The protein below binds the small molecule below.
Small molecule (SMILES): CC(=O)N[C@@H]1[C@@H](O)[C@H](O)[C@@H](CO)O[C@H]1O

Sequence of chain 48.D:
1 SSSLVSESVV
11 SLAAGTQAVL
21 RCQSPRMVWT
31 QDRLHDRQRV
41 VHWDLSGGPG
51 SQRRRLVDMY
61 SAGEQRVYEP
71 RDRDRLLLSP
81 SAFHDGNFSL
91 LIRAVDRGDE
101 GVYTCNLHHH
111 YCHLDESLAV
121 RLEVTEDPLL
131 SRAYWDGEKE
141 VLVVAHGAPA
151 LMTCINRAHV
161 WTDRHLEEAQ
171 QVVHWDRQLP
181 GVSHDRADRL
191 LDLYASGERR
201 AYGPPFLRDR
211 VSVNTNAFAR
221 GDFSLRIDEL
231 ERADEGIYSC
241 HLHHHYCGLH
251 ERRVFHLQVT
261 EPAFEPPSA

Binding-site contacts:
Ligand atom C2 contacts residue ASN87 of chain 48.D at 2.4 Å.
Ligand atom C5 contacts residue SER89 of chain 48.D at 3.3 Å.
Ligand atom O6 contacts residue LEU91 of chain 48.D at 4.0 Å.
Ligand atom C3 contacts residue LEU151 of chain 48.D at 4.2 Å (hydrophobic).
Ligand atom C6 contacts residue LEU91 of chain 48.D at 4.2 Å (hydrophobic).
Ligand atom C7 contacts residue ASN87 of chain 48.D at 3.8 Å.
Ligand atom O6 contacts residue SER89 of chain 48.D at 2.8 Å (h-bond).
Ligand atom C1 contacts residue SER89 of chain 48.D at 3.3 Å.
Ligand atom C3 contacts residue ASN87 of chain 48.D at 3.8 Å.
Ligand atom O4 contacts residue LEU151 of chain 48.D at 3.3 Å.
Ligand atom O5 contacts residue SER89 of chain 48.D at 2.8 Å (h-bond).
Ligand atom N2 contacts residue ILE155 of chain 48.D at 4.1 Å.
Ligand atom C4 contacts residue ASN87 of chain 48.D at 4.2 Å.
Ligand atom O5 contacts residue ASN87 of chain 48.D at 2.3 Å (h-bond).
Ligand atom C4 contacts residue LEU151 of chain 48.D at 4.0 Å (hydrophobic).
Ligand atom C1 contacts residue ASN87 of chain 48.D at 1.4 Å.
Ligand atom C6 contacts residue LEU151 of chain 48.D at 3.7 Å (hydrophobic).
Ligand atom C7 contacts residue ILE155 of chain 48.D at 4.3 Å (hydrophobic).
Ligand atom C5 contacts residue LEU151 of chain 48.D at 3.8 Å (hydrophobic).
Ligand atom C6 contacts residue SER89 of chain 48.D at 3.6 Å.
Ligand atom N2 contacts residue ASN87 of chain 48.D at 2.9 Å (h-bond).
Ligand atom O6 contacts residue LEU151 of chain 48.D at 3.4 Å.
Ligand atom C5 contacts residue ASN87 of chain 48.D at 3.7 Å.
Ligand atom O7 contacts residue ASN87 of chain 48.D at 4.1 Å.
Ligand atom C8 contacts residue ILE155 of chain 48.D at 3.7 Å (hydrophobic).